Binding-site contacts:
Ligand atom C4 contacts residue HIS172 of chain 4.B at 4.2 Å.
Ligand atom C1 contacts residue HIS218 of chain 4.A at 4.2 Å.
Ligand atom C4 contacts residue SER87 of chain 4.C at 3.8 Å.
Ligand atom O5 contacts residue HIS172 of chain 4.B at 4.2 Å.
Ligand atom C2 contacts residue SER87 of chain 4.C at 4.3 Å.
Ligand atom O6 contacts residue TRP88 of chain 4.C at 3.8 Å.
Ligand atom C4 contacts residue TRP88 of chain 4.C at 3.6 Å (hydrophobic).
Ligand atom C4 contacts residue GLU91 of chain 4.C at 3.4 Å.
Ligand atom C2 contacts residue HIS218 of chain 4.A at 4.1 Å.
Ligand atom C3 contacts residue SER87 of chain 4.C at 4.1 Å.
Ligand atom C1 contacts residue ILE220 of chain 4.A at 4.4 Å (hydrophobic).
Ligand atom O6 contacts residue HIS172 of chain 4.B at 4.0 Å.
Ligand atom O5 contacts residue GLU91 of chain 4.C at 4.4 Å.
Ligand atom O5 contacts residue HIS218 of chain 4.A at 3.0 Å (h-bond).
Ligand atom C3 contacts residue TRP88 of chain 4.C at 4.3 Å (hydrophobic).

Sequence of chain 4.A:
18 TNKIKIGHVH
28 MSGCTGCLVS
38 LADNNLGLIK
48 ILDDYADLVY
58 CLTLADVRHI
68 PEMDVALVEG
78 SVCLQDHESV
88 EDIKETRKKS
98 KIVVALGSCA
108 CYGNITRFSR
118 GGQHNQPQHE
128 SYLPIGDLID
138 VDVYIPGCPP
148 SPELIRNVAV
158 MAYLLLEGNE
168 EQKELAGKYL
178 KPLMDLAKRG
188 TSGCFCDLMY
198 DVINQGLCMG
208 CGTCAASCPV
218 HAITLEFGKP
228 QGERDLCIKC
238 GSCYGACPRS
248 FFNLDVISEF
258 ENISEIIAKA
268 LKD

Sequence of chain 4.C:
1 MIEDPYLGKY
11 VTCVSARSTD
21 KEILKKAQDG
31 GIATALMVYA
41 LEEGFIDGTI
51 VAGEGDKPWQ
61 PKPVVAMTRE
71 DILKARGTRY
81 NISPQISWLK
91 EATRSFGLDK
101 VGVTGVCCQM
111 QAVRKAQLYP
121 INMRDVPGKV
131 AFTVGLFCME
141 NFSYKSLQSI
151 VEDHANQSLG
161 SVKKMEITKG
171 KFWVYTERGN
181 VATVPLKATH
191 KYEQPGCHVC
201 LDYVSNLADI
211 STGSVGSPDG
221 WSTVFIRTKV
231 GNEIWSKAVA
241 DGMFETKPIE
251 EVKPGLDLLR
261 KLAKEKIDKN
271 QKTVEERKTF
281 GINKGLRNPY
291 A

A small-molecule ligand and the protein it binds are described below.
Small molecule (SMILES): C[C@@H](O)[C@@H](C)O

Sequence of chain 4.B:
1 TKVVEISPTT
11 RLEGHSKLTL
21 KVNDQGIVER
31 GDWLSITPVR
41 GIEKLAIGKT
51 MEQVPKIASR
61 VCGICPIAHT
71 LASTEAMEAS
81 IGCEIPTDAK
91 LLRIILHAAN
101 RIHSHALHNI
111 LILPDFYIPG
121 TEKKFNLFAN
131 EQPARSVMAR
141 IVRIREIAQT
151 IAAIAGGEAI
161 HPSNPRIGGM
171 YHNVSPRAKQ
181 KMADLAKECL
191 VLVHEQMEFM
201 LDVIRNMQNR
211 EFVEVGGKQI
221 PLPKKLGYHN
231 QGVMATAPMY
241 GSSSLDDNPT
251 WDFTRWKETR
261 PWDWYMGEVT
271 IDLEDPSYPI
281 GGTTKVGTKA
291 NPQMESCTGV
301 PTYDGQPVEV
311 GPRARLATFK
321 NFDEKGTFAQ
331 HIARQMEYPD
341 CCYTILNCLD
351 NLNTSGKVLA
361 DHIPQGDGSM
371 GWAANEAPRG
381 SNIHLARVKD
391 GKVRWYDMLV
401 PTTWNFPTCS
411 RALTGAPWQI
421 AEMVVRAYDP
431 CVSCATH